Sequence of chain 2.A:
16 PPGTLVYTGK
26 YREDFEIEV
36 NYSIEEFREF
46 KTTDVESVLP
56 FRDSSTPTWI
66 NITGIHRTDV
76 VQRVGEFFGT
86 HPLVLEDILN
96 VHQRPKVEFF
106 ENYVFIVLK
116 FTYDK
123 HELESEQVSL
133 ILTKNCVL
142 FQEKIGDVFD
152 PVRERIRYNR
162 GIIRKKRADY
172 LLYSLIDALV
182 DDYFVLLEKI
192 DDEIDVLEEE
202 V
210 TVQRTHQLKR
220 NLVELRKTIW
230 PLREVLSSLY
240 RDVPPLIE

Binding-site contacts:
Ligand atom C57 contacts residue ASN137 of chain 1.A at 4.0 Å.
Ligand atom C19 contacts residue LEU134 of chain 1.A at 4.1 Å (hydrophobic).
Ligand atom C28 contacts residue PHE104 of chain 1.A at 4.3 Å (hydrophobic).
Ligand atom O16 contacts residue GLU233 of chain 2.A at 3.5 Å.
Ligand atom C34 contacts residue PHE104 of chain 1.A at 4.2 Å (hydrophobic).
Ligand atom C18 contacts residue SER237 of chain 2.A at 3.7 Å.
Ligand atom C40 contacts residue LEU238 of chain 2.A at 4.3 Å (hydrophobic).
Ligand atom C2 contacts residue GLU233 of chain 2.A at 3.9 Å.
Ligand atom O61 contacts residue LYS136 of chain 1.A at 3.7 Å.
Ligand atom O61 contacts residue ASN137 of chain 1.A at 4.2 Å.
Ligand atom C31 contacts residue LEU173 of chain 1.A at 4.0 Å (hydrophobic).
Ligand atom C25 contacts residue LEU134 of chain 1.A at 3.9 Å (hydrophobic).
Ligand atom C43 contacts residue ILE177 of chain 1.A at 4.2 Å (hydrophobic).
Ligand atom C43 contacts residue ILE111 of chain 1.A at 3.8 Å (hydrophobic).
Ligand atom C28 contacts residue VAL234 of chain 2.A at 4.0 Å (hydrophobic).
Ligand atom C37 contacts residue ILE111 of chain 1.A at 4.1 Å (hydrophobic).
Ligand atom C28 contacts residue VAL109 of chain 1.A at 4.4 Å (hydrophobic).
Ligand atom C34 contacts residue LEU238 of chain 2.A at 4.2 Å (hydrophobic).
Ligand atom C25 contacts residue SER237 of chain 2.A at 4.0 Å.
Ligand atom C22 contacts residue VAL234 of chain 2.A at 3.8 Å (hydrophobic).
Ligand atom C37 contacts residue LEU173 of chain 1.A at 4.0 Å (hydrophobic).
Ligand atom C25 contacts residue TYR174 of chain 1.A at 3.6 Å (hydrophobic).
Ligand atom C31 contacts residue TYR174 of chain 1.A at 3.5 Å (hydrophobic).
Ligand atom C1 contacts residue GLU233 of chain 2.A at 4.1 Å.
Ligand atom C25 contacts residue ASP170 of chain 1.A at 4.0 Å.
Ligand atom C57 contacts residue ARG168 of chain 1.A at 3.4 Å.
Ligand atom C4 contacts residue ARG168 of chain 1.A at 4.2 Å.
Ligand atom C18 contacts residue ASP170 of chain 1.A at 4.0 Å.
Ligand atom O7 contacts residue ARG168 of chain 1.A at 4.0 Å.
Ligand atom O61 contacts residue ARG168 of chain 1.A at 4.3 Å.
Ligand atom C18 contacts residue GLU233 of chain 2.A at 3.7 Å.
Ligand atom C37 contacts residue TYR174 of chain 1.A at 3.9 Å (hydrophobic).
Ligand atom C37 contacts residue VAL102 of chain 1.A at 4.2 Å (hydrophobic).
Ligand atom C40 contacts residue VAL102 of chain 1.A at 3.9 Å (hydrophobic).
Ligand atom C28 contacts residue TYR174 of chain 1.A at 3.5 Å (hydrophobic).
Ligand atom C43 contacts residue VAL102 of chain 1.A at 3.6 Å (hydrophobic).
Ligand atom O55 contacts residue GLU233 of chain 2.A at 3.0 Å (salt-bridge).
Ligand atom C34 contacts residue TYR174 of chain 1.A at 3.8 Å (hydrophobic).
Ligand atom C19 contacts residue ASP170 of chain 1.A at 4.2 Å.
Ligand atom O49 contacts residue GLU233 of chain 2.A at 3.2 Å (salt-bridge).

Sequence of chain 1.A:
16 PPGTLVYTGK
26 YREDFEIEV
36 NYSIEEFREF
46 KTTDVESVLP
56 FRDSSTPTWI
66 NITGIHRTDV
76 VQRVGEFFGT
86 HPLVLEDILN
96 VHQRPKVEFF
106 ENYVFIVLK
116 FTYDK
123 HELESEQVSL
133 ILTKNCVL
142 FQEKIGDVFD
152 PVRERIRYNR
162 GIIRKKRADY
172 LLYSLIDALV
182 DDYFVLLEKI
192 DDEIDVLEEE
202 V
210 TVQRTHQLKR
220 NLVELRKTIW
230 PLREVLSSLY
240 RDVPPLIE

This protein binds this small molecule.
Small molecule (SMILES): CCCCCCCCCCO[C@@H]1O[C@H](CO)[C@@H](O[C@H]2O[C@H](CO)[C@@H](O)[C@H](O)[C@H]2O)[C@H](O)[C@H]1O